Sequence of chain 1.B:
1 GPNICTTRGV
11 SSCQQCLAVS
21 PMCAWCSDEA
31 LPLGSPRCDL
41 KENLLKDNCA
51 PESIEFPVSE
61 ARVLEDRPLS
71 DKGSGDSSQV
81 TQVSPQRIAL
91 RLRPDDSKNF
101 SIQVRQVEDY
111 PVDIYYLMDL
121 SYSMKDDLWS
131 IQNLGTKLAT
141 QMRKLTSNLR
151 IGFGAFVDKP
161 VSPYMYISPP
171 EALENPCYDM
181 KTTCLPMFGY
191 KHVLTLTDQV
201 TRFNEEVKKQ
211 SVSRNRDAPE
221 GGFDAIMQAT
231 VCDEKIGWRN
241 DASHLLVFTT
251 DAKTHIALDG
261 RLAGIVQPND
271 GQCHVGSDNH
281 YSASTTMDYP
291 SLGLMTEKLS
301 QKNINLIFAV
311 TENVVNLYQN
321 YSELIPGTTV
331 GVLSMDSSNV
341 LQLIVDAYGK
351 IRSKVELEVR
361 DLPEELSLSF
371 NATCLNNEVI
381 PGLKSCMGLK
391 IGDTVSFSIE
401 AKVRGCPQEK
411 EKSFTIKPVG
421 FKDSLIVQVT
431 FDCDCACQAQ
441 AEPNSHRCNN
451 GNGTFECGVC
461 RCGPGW

The small molecule below binds the protein below.
Small molecule (SMILES): CC(=O)N[C@@H]1[C@@H](O)[C@H](O)[C@@H](CO)O[C@H]1O

Binding-site contacts:
Ligand atom C8 contacts residue SER101 of chain 1.B at 4.2 Å.
Ligand atom N2 contacts residue ASN99 of chain 1.B at 3.0 Å (h-bond).
Ligand atom C7 contacts residue PHE100 of chain 1.B at 4.2 Å (hydrophobic).
Ligand atom C1 contacts residue ASN99 of chain 1.B at 1.4 Å.
Ligand atom O7 contacts residue SER101 of chain 1.B at 3.1 Å (h-bond).
Ligand atom O5 contacts residue ASN99 of chain 1.B at 2.3 Å (h-bond).
Ligand atom O7 contacts residue PHE100 of chain 1.B at 4.4 Å.
Ligand atom O7 contacts residue ASN99 of chain 1.B at 4.2 Å.
Ligand atom C8 contacts residue ASN99 of chain 1.B at 4.1 Å.
Ligand atom C7 contacts residue ASN99 of chain 1.B at 3.8 Å.
Ligand atom C5 contacts residue ASN99 of chain 1.B at 3.6 Å.
Ligand atom C3 contacts residue ASN99 of chain 1.B at 3.8 Å.
Ligand atom C4 contacts residue ASN99 of chain 1.B at 4.2 Å.
Ligand atom C2 contacts residue ASN99 of chain 1.B at 2.5 Å.
Ligand atom C8 contacts residue PHE100 of chain 1.B at 3.8 Å (hydrophobic).
Ligand atom O6 contacts residue ASN99 of chain 1.B at 4.4 Å.
Ligand atom C7 contacts residue SER101 of chain 1.B at 4.1 Å.